This small molecule binds to this protein.
Small molecule (SMILES): CN(C)CCN(C)C

Sequence of chain 1.A:
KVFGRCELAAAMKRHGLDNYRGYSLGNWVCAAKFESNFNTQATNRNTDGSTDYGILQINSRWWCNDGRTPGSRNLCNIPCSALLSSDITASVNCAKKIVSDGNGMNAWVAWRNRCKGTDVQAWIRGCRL

Binding-site contacts:
Ligand atom N1 contacts residue ALA122 of chain 1.A at 4.2 Å.
Ligand atom C8 contacts residue TRP123 of chain 1.A at 3.9 Å (hydrophobic).
Ligand atom C7 contacts residue ALA122 of chain 1.A at 4.2 Å (hydrophobic).
Ligand atom C2 contacts residue TRP123 of chain 1.A at 4.1 Å (hydrophobic).
Ligand atom N1 contacts residue TRP123 of chain 1.A at 4.4 Å.
Ligand atom C5 contacts residue ALA122 of chain 1.A at 3.6 Å (hydrophobic).
Ligand atom C5 contacts residue TRP123 of chain 1.A at 4.0 Å (hydrophobic).
Ligand atom N6 contacts residue ARG5 of chain 1.A at 4.3 Å.
Ligand atom C4 contacts residue TRP123 of chain 1.A at 3.5 Å (hydrophobic).
Ligand atom C8 contacts residue ARG5 of chain 1.A at 4.2 Å.
Ligand atom C7 contacts residue ARG5 of chain 1.A at 3.5 Å.
Ligand atom C2 contacts residue ALA122 of chain 1.A at 3.8 Å (hydrophobic).